Sequence of chain 1.C:
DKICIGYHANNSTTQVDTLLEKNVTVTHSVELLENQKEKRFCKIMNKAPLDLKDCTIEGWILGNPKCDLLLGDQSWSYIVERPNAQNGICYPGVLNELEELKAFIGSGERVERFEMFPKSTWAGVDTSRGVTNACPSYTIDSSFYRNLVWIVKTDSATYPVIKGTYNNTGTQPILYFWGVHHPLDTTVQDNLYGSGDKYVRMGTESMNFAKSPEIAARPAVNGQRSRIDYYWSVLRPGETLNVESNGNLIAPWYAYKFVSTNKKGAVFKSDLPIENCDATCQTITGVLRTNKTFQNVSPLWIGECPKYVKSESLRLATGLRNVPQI

Binding-site contacts:
Ligand atom C2 contacts residue THR240 of chain 1.C at 4.3 Å.
Ligand atom N2 contacts residue ASN167 of chain 1.C at 3.2 Å (h-bond).
Ligand atom C1 contacts residue THR240 of chain 1.C at 3.7 Å.
Ligand atom C2 contacts residue ASN167 of chain 1.C at 2.5 Å.
Ligand atom O7 contacts residue ASN167 of chain 1.C at 3.1 Å (h-bond).
Ligand atom C5 contacts residue ASN167 of chain 1.C at 3.4 Å.
Ligand atom O5 contacts residue THR169 of chain 1.C at 4.3 Å.
Ligand atom C8 contacts residue THR240 of chain 1.C at 3.6 Å.
Ligand atom C6 contacts residue ASN167 of chain 1.C at 3.3 Å.
Ligand atom N2 contacts residue THR240 of chain 1.C at 3.6 Å.
Ligand atom O5 contacts residue ASN167 of chain 1.C at 2.5 Å (h-bond).
Ligand atom C1 contacts residue ASN167 of chain 1.C at 1.5 Å.
Ligand atom O7 contacts residue THR240 of chain 1.C at 3.8 Å.
Ligand atom C7 contacts residue THR240 of chain 1.C at 3.4 Å.
Ligand atom C7 contacts residue ASN167 of chain 1.C at 3.4 Å.
Ligand atom C4 contacts residue ASN167 of chain 1.C at 4.1 Å.
Ligand atom C6 contacts residue THR169 of chain 1.C at 4.2 Å.
Ligand atom C3 contacts residue ASN167 of chain 1.C at 3.8 Å.

This protein binds this small molecule.
Small molecule (SMILES): CC(=O)N[C@@H]1[C@@H](O)[C@H](O)[C@@H](CO)O[C@H]1O